Sequence of chain 1.C:
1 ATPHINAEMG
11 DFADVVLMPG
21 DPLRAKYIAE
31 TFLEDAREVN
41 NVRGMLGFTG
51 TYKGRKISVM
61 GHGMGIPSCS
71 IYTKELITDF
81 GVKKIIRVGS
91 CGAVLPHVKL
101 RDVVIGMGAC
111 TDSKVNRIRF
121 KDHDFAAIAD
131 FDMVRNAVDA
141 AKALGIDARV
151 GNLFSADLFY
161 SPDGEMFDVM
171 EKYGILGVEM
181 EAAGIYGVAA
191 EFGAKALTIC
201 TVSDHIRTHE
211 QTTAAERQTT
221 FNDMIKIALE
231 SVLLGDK

Binding-site contacts:
Ligand atom O2' contacts residue PO41 of chain 1.Q at 3.0 Å (h-bond).
Ligand atom C3' contacts residue PO41 of chain 1.Q at 3.5 Å.
Ligand atom C6 contacts residue PHE159 of chain 1.F at 3.7 Å (hydrophobic).
Ligand atom N6 contacts residue GLY92 of chain 1.F at 3.6 Å.
Ligand atom O4' contacts residue ARG43 of chain 1.C at 3.6 Å.
Ligand atom O2' contacts residue GLU179 of chain 1.F at 3.4 Å.
Ligand atom O2' contacts residue MET180 of chain 1.F at 3.0 Å (h-bond).
Ligand atom O5' contacts residue PHE159 of chain 1.F at 3.6 Å.
Ligand atom C2 contacts residue PHE159 of chain 1.F at 3.5 Å (hydrophobic).
Ligand atom N1 contacts residue VAL178 of chain 1.F at 3.7 Å.
Ligand atom C1' contacts residue SER90 of chain 1.F at 3.3 Å.
Ligand atom C3' contacts residue GLU181 of chain 1.F at 3.5 Å.
Ligand atom C2' contacts residue PO41 of chain 1.Q at 3.5 Å.
Ligand atom N7 contacts residue CYS91 of chain 1.F at 3.7 Å.
Ligand atom O4' contacts residue SER90 of chain 1.F at 3.3 Å (h-bond).
Ligand atom C4' contacts residue PO41 of chain 1.Q at 3.5 Å.
Ligand atom O4' contacts residue PO41 of chain 1.Q at 3.3 Å (h-bond).
Ligand atom C2 contacts residue VAL178 of chain 1.F at 3.7 Å (hydrophobic).
Ligand atom C5' contacts residue HIS4 of chain 1.C at 3.5 Å.
Ligand atom O3' contacts residue GLU181 of chain 1.F at 2.5 Å (salt-bridge).
Ligand atom N8 contacts residue SER90 of chain 1.F at 3.1 Å (h-bond).
Ligand atom C9 contacts residue SER90 of chain 1.F at 3.5 Å.
Ligand atom N7 contacts residue ASP204 of chain 1.F at 3.1 Å (salt-bridge).
Ligand atom C4' contacts residue ARG43 of chain 1.C at 3.7 Å.
Ligand atom C4 contacts residue VAL178 of chain 1.F at 3.6 Å (hydrophobic).
Ligand atom C5' contacts residue MET64 of chain 1.F at 3.7 Å (hydrophobic).
Ligand atom O3' contacts residue PO41 of chain 1.Q at 2.6 Å (h-bond).
Ligand atom N6 contacts residue ASP204 of chain 1.F at 3.0 Å (salt-bridge).
Ligand atom C2' contacts residue GLU181 of chain 1.F at 3.7 Å.
Ligand atom N3 contacts residue MET180 of chain 1.F at 3.5 Å.
Ligand atom C2' contacts residue MET180 of chain 1.F at 3.6 Å (hydrophobic).
Ligand atom C5 contacts residue VAL178 of chain 1.F at 3.7 Å (hydrophobic).
Ligand atom O3' contacts residue MET64 of chain 1.F at 3.7 Å.
Ligand atom C1' contacts residue PO41 of chain 1.Q at 3.2 Å.
Ligand atom O2' contacts residue GLU181 of chain 1.F at 2.5 Å (salt-bridge).
Ligand atom O5' contacts residue HIS4 of chain 1.C at 2.7 Å (h-bond).
Ligand atom N1 contacts residue PHE159 of chain 1.F at 3.7 Å.
Ligand atom O2' contacts residue ARG87 of chain 1.F at 3.1 Å (salt-bridge).
Ligand atom N7 contacts residue SER203 of chain 1.F at 3.6 Å (h-bond).
Ligand atom N3 contacts residue GLU179 of chain 1.F at 3.5 Å.

Sequence of chain 1.F:
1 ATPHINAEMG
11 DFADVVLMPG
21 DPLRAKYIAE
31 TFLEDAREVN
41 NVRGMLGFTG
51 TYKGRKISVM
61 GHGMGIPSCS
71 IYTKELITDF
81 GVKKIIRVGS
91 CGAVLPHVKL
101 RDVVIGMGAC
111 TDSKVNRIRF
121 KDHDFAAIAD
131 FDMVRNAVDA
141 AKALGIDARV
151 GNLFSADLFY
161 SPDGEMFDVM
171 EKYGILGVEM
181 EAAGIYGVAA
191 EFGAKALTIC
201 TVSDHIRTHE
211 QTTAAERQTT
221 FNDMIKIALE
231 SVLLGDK

A protein and the small-molecule ligand that binds it are described below.
Small molecule (SMILES): CNc1ncnc2c([C@@H]3O[C@H](CO)[C@@H](O)[C@H]3O)n[nH]c12